Sequence of chain 1.A:
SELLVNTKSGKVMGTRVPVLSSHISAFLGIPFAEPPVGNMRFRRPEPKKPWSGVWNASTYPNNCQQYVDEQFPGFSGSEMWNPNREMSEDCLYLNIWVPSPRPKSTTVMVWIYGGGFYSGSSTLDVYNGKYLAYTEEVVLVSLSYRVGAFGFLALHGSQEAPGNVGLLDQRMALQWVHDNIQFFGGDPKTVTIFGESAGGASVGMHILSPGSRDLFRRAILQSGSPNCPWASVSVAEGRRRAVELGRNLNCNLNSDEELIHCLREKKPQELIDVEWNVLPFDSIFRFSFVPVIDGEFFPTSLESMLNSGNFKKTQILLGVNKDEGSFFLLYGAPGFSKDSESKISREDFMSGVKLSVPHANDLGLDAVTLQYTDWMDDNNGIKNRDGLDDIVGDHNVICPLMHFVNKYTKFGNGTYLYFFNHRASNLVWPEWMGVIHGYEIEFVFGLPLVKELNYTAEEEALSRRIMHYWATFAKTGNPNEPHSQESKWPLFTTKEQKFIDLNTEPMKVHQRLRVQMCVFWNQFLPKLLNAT

This small molecule binds to this protein.
Small molecule (SMILES): CC(=O)N[C@@H]1[C@@H](O)[C@H](O)[C@@H](CO)O[C@H]1O

Binding-site contacts:
Ligand atom N2 contacts residue ASN56 of chain 1.A at 2.9 Å (h-bond).
Ligand atom O7 contacts residue ASN56 of chain 1.A at 3.9 Å.
Ligand atom C1 contacts residue SER58 of chain 1.A at 3.1 Å.
Ligand atom C6 contacts residue THR59 of chain 1.A at 4.2 Å.
Ligand atom C3 contacts residue ASN56 of chain 1.A at 3.8 Å.
Ligand atom C5 contacts residue SER58 of chain 1.A at 3.6 Å.
Ligand atom C5 contacts residue ASN56 of chain 1.A at 3.7 Å.
Ligand atom C4 contacts residue ASN56 of chain 1.A at 4.3 Å.
Ligand atom O5 contacts residue ASN56 of chain 1.A at 2.4 Å (h-bond).
Ligand atom C2 contacts residue SER58 of chain 1.A at 4.4 Å.
Ligand atom O5 contacts residue SER58 of chain 1.A at 3.2 Å (h-bond).
Ligand atom C2 contacts residue ASN56 of chain 1.A at 2.4 Å.
Ligand atom C6 contacts residue SER58 of chain 1.A at 4.3 Å.
Ligand atom C7 contacts residue ASN56 of chain 1.A at 3.6 Å.
Ligand atom C1 contacts residue ASN56 of chain 1.A at 1.5 Å.
Ligand atom O6 contacts residue THR59 of chain 1.A at 4.4 Å.